Binding-site contacts:
Ligand atom O5 contacts residue SER587 of chain 1.D at 3.5 Å (h-bond).
Ligand atom C7 contacts residue ASN618 of chain 1.D at 3.8 Å.
Ligand atom O7 contacts residue ASN618 of chain 1.D at 4.2 Å.
Ligand atom C3 contacts residue ASN618 of chain 1.D at 3.7 Å.
Ligand atom O7 contacts residue LYS586 of chain 1.D at 3.6 Å (salt-bridge).
Ligand atom C1 contacts residue ASN618 of chain 1.D at 1.2 Å.
Ligand atom C6 contacts residue VAL589 of chain 1.D at 3.7 Å (hydrophobic).
Ligand atom C2 contacts residue SER587 of chain 1.D at 4.3 Å.
Ligand atom O5 contacts residue VAL589 of chain 1.D at 3.6 Å.
Ligand atom C7 contacts residue LYS586 of chain 1.D at 3.6 Å.
Ligand atom N2 contacts residue LYS586 of chain 1.D at 4.2 Å.
Ligand atom C4 contacts residue ASN618 of chain 1.D at 4.0 Å.
Ligand atom O7 contacts residue SER587 of chain 1.D at 4.0 Å.
Ligand atom C8 contacts residue LYS586 of chain 1.D at 4.0 Å.
Ligand atom C2 contacts residue ASN618 of chain 1.D at 2.4 Å.
Ligand atom N2 contacts residue ASN618 of chain 1.D at 2.9 Å (h-bond).
Ligand atom C1 contacts residue SER587 of chain 1.D at 3.9 Å.
Ligand atom C5 contacts residue VAL589 of chain 1.D at 4.2 Å (hydrophobic).
Ligand atom C2 contacts residue LYS586 of chain 1.D at 4.5 Å.
Ligand atom O5 contacts residue ASN618 of chain 1.D at 2.1 Å (h-bond).
Ligand atom C5 contacts residue ASN618 of chain 1.D at 3.4 Å.

Sequence of chain 1.D:
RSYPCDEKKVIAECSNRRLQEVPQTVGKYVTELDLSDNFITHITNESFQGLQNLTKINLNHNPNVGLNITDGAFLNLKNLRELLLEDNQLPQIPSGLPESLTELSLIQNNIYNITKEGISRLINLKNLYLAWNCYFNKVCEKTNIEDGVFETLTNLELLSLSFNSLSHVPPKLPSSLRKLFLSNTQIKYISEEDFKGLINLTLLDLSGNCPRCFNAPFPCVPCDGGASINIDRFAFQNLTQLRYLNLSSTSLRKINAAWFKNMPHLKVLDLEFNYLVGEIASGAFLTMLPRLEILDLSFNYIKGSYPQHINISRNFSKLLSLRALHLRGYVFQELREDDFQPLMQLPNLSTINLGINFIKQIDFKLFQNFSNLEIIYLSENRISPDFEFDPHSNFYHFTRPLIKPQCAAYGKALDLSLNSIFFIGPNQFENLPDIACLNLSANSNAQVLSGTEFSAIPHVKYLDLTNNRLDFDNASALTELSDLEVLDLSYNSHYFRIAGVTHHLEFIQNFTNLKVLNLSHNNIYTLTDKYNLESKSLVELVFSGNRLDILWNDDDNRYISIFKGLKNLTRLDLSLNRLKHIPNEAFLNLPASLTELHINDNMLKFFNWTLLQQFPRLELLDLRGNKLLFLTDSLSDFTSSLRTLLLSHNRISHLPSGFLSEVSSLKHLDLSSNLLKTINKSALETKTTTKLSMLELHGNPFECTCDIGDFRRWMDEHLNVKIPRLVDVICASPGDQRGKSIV

This small molecule binds to this protein.
Small molecule (SMILES): CC(=O)N[C@@H]1[C@@H](O)[C@H](O)[C@@H](CO)O[C@H]1O